Binding-site contacts:
Ligand atom OP2 contacts residue ARG209 of chain 8.S at 3.0 Å (salt-bridge).
Ligand atom C5' contacts residue ARG120 of chain 8.Q at 3.7 Å.
Ligand atom C2 contacts residue PHE164 of chain 8.S at 3.5 Å (hydrophobic).
Ligand atom C5 contacts residue CYS34 of chain 8.S at 3.6 Å (hydrophobic).
Ligand atom OP2 contacts residue ARG2 of chain 8.S at 3.2 Å (salt-bridge).
Ligand atom N3 contacts residue PHE164 of chain 8.S at 3.6 Å.
Ligand atom N7 contacts residue PHE164 of chain 8.S at 3.6 Å.
Ligand atom OP1 contacts residue ASP121 of chain 8.Q at 2.9 Å (salt-bridge).
Ligand atom OP1 contacts residue LYS128 of chain 8.Q at 2.8 Å (salt-bridge).
Ligand atom O4' contacts residue VAL125 of chain 8.Q at 3.7 Å.
Ligand atom C5 contacts residue PHE164 of chain 8.S at 3.4 Å (hydrophobic).
Ligand atom O2 contacts residue TYR211 of chain 8.S at 3.0 Å.
Ligand atom C4 contacts residue PHE164 of chain 8.S at 3.5 Å (hydrophobic).
Ligand atom C5' contacts residue LYS128 of chain 8.Q at 3.6 Å.
Ligand atom O3' contacts residue ARG127 of chain 8.Q at 3.4 Å.
Ligand atom OP2 contacts residue LYS128 of chain 8.Q at 3.0 Å (salt-bridge).
Ligand atom C2' contacts residue CYS34 of chain 8.S at 3.6 Å (hydrophobic).
Ligand atom C6 contacts residue ASP25 of chain 8.S at 3.4 Å.
Ligand atom N4 contacts residue SER75 of chain 8.S at 3.3 Å (h-bond).
Ligand atom C6 contacts residue PHE164 of chain 8.S at 3.5 Å (hydrophobic).
Ligand atom OP2 contacts residue TYR211 of chain 8.S at 3.1 Å (h-bond).
Ligand atom OP1 contacts residue ARG120 of chain 8.Q at 2.8 Å (salt-bridge).
Ligand atom C2 contacts residue TYR211 of chain 8.S at 3.6 Å (hydrophobic).
Ligand atom OP1 contacts residue ARG127 of chain 8.Q at 3.5 Å.
Ligand atom OP1 contacts residue ARG2 of chain 8.S at 3.1 Å.
Ligand atom C2' contacts residue TYR211 of chain 8.S at 3.0 Å (hydrophobic).
Ligand atom N6 contacts residue PHE164 of chain 8.S at 3.5 Å.
Ligand atom O3' contacts residue TYR211 of chain 8.S at 3.1 Å (h-bond).
Ligand atom C5 contacts residue ASP25 of chain 8.S at 3.4 Å.
Ligand atom N1 contacts residue PHE164 of chain 8.S at 3.6 Å.
Ligand atom N3 contacts residue TYR211 of chain 8.S at 3.6 Å.
Ligand atom N3 contacts residue ARG88 of chain 8.Q at 3.4 Å (salt-bridge).
Ligand atom O3' contacts residue ASP121 of chain 8.Q at 3.4 Å (salt-bridge).
Ligand atom C3' contacts residue TYR211 of chain 8.S at 3.2 Å (hydrophobic).
Ligand atom C5 contacts residue TYR213 of chain 8.S at 3.7 Å (hydrophobic).
Ligand atom O5' contacts residue ARG120 of chain 8.Q at 3.3 Å.
Ligand atom C4' contacts residue VAL125 of chain 8.Q at 3.6 Å (hydrophobic).
Ligand atom C6 contacts residue CYS34 of chain 8.S at 3.5 Å (hydrophobic).
Ligand atom C4' contacts residue ARG90 of chain 8.Q at 3.7 Å.
Ligand atom OP2 contacts residue TYR77 of chain 8.S at 2.6 Å (h-bond).

This small molecule binds to this protein.
Small molecule (SMILES): Nc1ccn([C@H]2C[C@H](O[P](=O)(O)OC[C@H]3O[C@@H](n4cnc5c(N)ncnc54)C[C@@H]3O[P](=O)(O)OC[C@H]3O[C@@H](n4cnc5c(N)ncnc54)C[C@@H]3O[P](=O)(O)OC[C@H]3O[C@@H](n4ccc(N)nc4=O)C[C@@H]3O[P](=O)(O)OC[C@H]3O[C@@H](n4ccc(N)nc4=O)C[C@@H]3O[P](=O)(O)OC[C@H]3O[C@@H](n4cnc5c(N)ncnc54)C[C@@H]3O)[C@@H](COP(=O)=O)O2)c(=O)n1

Sequence of chain 8.S:
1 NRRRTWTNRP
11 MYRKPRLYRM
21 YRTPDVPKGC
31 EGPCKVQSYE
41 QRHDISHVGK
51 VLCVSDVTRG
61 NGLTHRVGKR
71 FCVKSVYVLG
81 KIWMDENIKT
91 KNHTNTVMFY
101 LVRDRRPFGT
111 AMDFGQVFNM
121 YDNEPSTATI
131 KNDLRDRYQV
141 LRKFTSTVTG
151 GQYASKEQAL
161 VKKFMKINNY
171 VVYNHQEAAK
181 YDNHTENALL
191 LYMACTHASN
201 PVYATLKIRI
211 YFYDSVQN

Sequence of chain 8.Q:
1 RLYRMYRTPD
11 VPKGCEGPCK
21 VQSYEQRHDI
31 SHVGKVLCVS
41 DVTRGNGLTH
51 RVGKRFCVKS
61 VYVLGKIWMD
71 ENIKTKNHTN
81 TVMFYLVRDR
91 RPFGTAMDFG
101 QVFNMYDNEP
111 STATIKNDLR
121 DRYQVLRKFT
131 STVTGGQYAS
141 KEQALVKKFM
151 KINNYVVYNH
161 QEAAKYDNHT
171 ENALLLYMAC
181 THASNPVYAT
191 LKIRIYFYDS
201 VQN